A protein and the small-molecule ligand that binds it are described below.
Small molecule (SMILES): CCO/N=C/c1ccc(OCC[C@@H](C)CCN2CCN(c3ccncc3)C2=O)cc1

Binding-site contacts:
Ligand atom NAU contacts residue LYS111 of chain 17.A at 3.5 Å (salt-bridge).
Ligand atom CAN contacts residue ILE108 of chain 17.A at 3.7 Å (hydrophobic).
Ligand atom CAE contacts residue TYR110 of chain 17.A at 3.8 Å (hydrophobic).
Ligand atom CAR contacts residue TYR203 of chain 17.A at 3.7 Å (hydrophobic).
Ligand atom OAC contacts residue PHE236 of chain 17.A at 3.5 Å.
Ligand atom CAL contacts residue VAL194 of chain 17.A at 3.8 Å (hydrophobic).
Ligand atom CAQ contacts residue PHE236 of chain 17.A at 3.5 Å (hydrophobic).
Ligand atom CAO contacts residue PHE236 of chain 17.A at 3.7 Å (hydrophobic).
Ligand atom CAA contacts residue ILE155 of chain 17.A at 3.8 Å (hydrophobic).
Ligand atom CAA contacts residue SER180 of chain 17.A at 3.6 Å.
Ligand atom CBB contacts residue MET130 of chain 17.A at 3.7 Å (hydrophobic).
Ligand atom CAD contacts residue ILE192 of chain 17.A at 3.4 Å (hydrophobic).
Ligand atom OAC contacts residue TYR110 of chain 17.A at 3.6 Å.
Ligand atom OAV contacts residue ILE192 of chain 17.A at 3.1 Å.
Ligand atom CAZ contacts residue VAL194 of chain 17.A at 3.9 Å (hydrophobic).
Ligand atom CAF contacts residue LYS111 of chain 17.A at 3.6 Å.
Ligand atom CAE contacts residue SER204 of chain 17.A at 3.4 Å.
Ligand atom CAA contacts residue PRO179 of chain 17.A at 3.3 Å (hydrophobic).
Ligand atom CAA contacts residue ILE181 of chain 17.A at 3.8 Å (hydrophobic).
Ligand atom NAT contacts residue TYR157 of chain 17.A at 3.4 Å.
Ligand atom CAL contacts residue MET130 of chain 17.A at 3.2 Å (hydrophobic).
Ligand atom OAC contacts residue THR109 of chain 17.A at 3.8 Å.
Ligand atom CAX contacts residue PHE236 of chain 17.A at 3.3 Å (hydrophobic).
Ligand atom CAM contacts residue TYR157 of chain 17.A at 3.8 Å (hydrophobic).
Ligand atom CAY contacts residue VAL194 of chain 17.A at 3.8 Å (hydrophobic).
Ligand atom CAK contacts residue TYR157 of chain 17.A at 3.6 Å (hydrophobic).
Ligand atom CAL contacts residue LEU132 of chain 17.A at 3.8 Å (hydrophobic).
Ligand atom NBC contacts residue PHE236 of chain 17.A at 3.7 Å.
Ligand atom NAT contacts residue ILE192 of chain 17.A at 3.8 Å.
Ligand atom CAB contacts residue TYR203 of chain 17.A at 3.6 Å (hydrophobic).
Ligand atom NBD contacts residue PHE236 of chain 17.A at 3.6 Å.
Ligand atom NBD contacts residue TYR110 of chain 17.A at 3.4 Å.
Ligand atom CAI contacts residue TYR157 of chain 17.A at 3.6 Å (hydrophobic).
Ligand atom CAX contacts residue TYR110 of chain 17.A at 3.6 Å (hydrophobic).
Ligand atom CAH contacts residue TYR110 of chain 17.A at 3.6 Å (hydrophobic).
Ligand atom CAJ contacts residue VAL194 of chain 17.A at 3.6 Å (hydrophobic).
Ligand atom CAS contacts residue TYR203 of chain 17.A at 3.7 Å (hydrophobic).
Ligand atom CAJ contacts residue LEU132 of chain 17.A at 3.3 Å (hydrophobic).
Ligand atom CBA contacts residue TYR110 of chain 17.A at 3.4 Å (hydrophobic).
Ligand atom CAG contacts residue TYR110 of chain 17.A at 3.7 Å (hydrophobic).

Sequence of chain 17.A:
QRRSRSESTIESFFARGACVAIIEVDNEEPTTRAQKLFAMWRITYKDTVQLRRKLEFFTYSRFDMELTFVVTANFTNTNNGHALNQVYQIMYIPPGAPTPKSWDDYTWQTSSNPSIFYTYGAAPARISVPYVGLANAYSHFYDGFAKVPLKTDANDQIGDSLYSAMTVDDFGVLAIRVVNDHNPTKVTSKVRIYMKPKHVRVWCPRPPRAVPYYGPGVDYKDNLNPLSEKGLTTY

Sequence of chain 17.C:
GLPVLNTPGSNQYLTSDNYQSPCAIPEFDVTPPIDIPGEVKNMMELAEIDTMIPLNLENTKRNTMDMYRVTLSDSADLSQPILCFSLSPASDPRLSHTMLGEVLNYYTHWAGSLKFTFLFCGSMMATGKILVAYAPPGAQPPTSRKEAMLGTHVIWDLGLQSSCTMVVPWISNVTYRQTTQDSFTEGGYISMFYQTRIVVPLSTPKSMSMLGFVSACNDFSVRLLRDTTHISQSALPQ